This small molecule binds to this protein.
Small molecule (SMILES): Nc1nc2c(ncn2[C@@H]2O[C@H](CO[P](=O)(O)OP(=O)(O)O)[C@@H](O[P](=O)(O)OP(=O)(O)O)[C@H]2O)c(=O)[nH]1

Binding-site contacts:
Ligand atom O6 contacts residue LYS402 of chain 1.H at 3.6 Å.
Ligand atom O1B contacts residue SER12 of chain 1.H at 3.5 Å.
Ligand atom PB contacts residue LYS386 of chain 1.H at 3.6 Å.
Ligand atom N1 contacts residue ARG437 of chain 1.G at 3.2 Å (salt-bridge).
Ligand atom O1A contacts residue LYS386 of chain 1.H at 3.0 Å (salt-bridge).
Ligand atom C5 contacts residue PHE324 of chain 1.H at 3.4 Å (hydrophobic).
Ligand atom O3B contacts residue GLN399 of chain 1.H at 3.1 Å (h-bond).
Ligand atom N1 contacts residue GLN399 of chain 1.H at 3.5 Å (h-bond).
Ligand atom C5 contacts residue GLN399 of chain 1.H at 3.3 Å.
Ligand atom O2B contacts residue LYS13 of chain 1.H at 3.6 Å (salt-bridge).
Ligand atom O2' contacts residue GLN308 of chain 1.H at 3.4 Å (h-bond).
Ligand atom O1D contacts residue LYS13 of chain 1.H at 3.2 Å.
Ligand atom N7 contacts residue PHE324 of chain 1.H at 3.0 Å.
Ligand atom C3' contacts residue ARG305 of chain 1.H at 3.4 Å.
Ligand atom PD contacts residue LYS13 of chain 1.H at 3.6 Å.
Ligand atom O2A contacts residue LYS386 of chain 1.H at 2.9 Å (salt-bridge).
Ligand atom PA contacts residue LYS386 of chain 1.H at 3.2 Å.
Ligand atom O2A contacts residue HIS14 of chain 1.H at 3.5 Å.
Ligand atom N2 contacts residue ASP436 of chain 1.G at 3.2 Å (salt-bridge).
Ligand atom O3A contacts residue LYS386 of chain 1.H at 3.4 Å.
Ligand atom O3B contacts residue LYS386 of chain 1.H at 3.5 Å (salt-bridge).
Ligand atom N7 contacts residue GLN399 of chain 1.H at 3.3 Å.
Ligand atom O2B contacts residue SER12 of chain 1.H at 3.4 Å.
Ligand atom O3D contacts residue LYS13 of chain 1.H at 2.8 Å (salt-bridge).
Ligand atom O3B contacts residue ARG10 of chain 1.H at 3.0 Å (salt-bridge).
Ligand atom C2' contacts residue ARG305 of chain 1.H at 3.3 Å.
Ligand atom N2 contacts residue ARG437 of chain 1.G at 3.7 Å.
Ligand atom O2' contacts residue PHE324 of chain 1.H at 3.5 Å.
Ligand atom O6 contacts residue GLN399 of chain 1.H at 3.7 Å.
Ligand atom C5' contacts residue ARG305 of chain 1.H at 3.7 Å.
Ligand atom N1 contacts residue LYS402 of chain 1.H at 3.5 Å (salt-bridge).
Ligand atom C6 contacts residue GLN399 of chain 1.H at 3.5 Å.
Ligand atom N9 contacts residue PHE324 of chain 1.H at 3.6 Å.
Ligand atom C8 contacts residue PHE324 of chain 1.H at 3.1 Å (hydrophobic).
Ligand atom O1A contacts residue ARG305 of chain 1.H at 3.7 Å.
Ligand atom O6 contacts residue ARG437 of chain 1.G at 3.5 Å (salt-bridge).
Ligand atom O1B contacts residue LYS13 of chain 1.H at 3.4 Å (salt-bridge).
Ligand atom O3C contacts residue LYS13 of chain 1.H at 3.6 Å.
Ligand atom O2B contacts residue LYS386 of chain 1.H at 3.2 Å.
Ligand atom O6 contacts residue PHE324 of chain 1.H at 3.7 Å.

Sequence of chain 1.G:
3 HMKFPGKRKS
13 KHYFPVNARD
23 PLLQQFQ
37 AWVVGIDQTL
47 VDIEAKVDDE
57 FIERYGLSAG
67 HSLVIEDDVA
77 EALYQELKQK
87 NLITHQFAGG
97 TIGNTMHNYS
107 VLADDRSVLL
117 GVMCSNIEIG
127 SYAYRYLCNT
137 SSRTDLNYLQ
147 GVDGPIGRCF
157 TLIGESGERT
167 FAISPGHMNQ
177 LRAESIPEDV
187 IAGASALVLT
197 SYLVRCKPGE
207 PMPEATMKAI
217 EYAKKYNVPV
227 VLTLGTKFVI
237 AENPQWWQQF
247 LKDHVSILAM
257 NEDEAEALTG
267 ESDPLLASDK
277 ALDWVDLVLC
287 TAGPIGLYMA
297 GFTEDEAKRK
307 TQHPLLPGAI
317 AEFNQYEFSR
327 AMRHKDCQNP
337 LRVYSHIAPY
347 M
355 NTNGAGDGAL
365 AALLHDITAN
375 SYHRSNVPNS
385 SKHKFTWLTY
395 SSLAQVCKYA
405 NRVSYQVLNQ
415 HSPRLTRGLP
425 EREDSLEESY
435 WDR

Sequence of chain 1.H:
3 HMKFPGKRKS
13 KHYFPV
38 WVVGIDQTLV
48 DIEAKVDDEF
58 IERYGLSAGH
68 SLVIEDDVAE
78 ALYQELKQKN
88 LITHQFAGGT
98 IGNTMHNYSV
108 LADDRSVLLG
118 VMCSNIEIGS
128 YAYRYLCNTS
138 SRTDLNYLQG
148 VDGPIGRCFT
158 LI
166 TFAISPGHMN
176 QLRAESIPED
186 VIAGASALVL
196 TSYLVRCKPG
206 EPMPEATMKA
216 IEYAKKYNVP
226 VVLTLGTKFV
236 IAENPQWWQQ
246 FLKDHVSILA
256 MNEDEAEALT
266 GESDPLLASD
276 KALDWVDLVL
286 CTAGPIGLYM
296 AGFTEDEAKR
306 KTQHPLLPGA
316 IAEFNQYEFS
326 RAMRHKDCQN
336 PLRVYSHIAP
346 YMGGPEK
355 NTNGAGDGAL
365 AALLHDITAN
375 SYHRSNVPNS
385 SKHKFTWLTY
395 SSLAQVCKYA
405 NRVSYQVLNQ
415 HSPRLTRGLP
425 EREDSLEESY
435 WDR